Sequence of chain 2.A:
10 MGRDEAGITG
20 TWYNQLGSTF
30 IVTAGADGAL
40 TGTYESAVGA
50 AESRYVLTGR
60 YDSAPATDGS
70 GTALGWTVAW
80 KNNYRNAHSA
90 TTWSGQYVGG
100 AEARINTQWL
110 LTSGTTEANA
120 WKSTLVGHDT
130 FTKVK

The small molecule below binds the protein below.
Small molecule (SMILES): [O][Cu]12<-n3ccccc3CCN->1(CCNC(=O)CCCC[C@@H]1SC[C@@H]3NC(=O)N[C@@H]31)CCc1ccccn->21

Binding-site contacts:
Ligand atom N3 contacts residue SER88 of chain 2.A at 3.0 Å (h-bond).
Ligand atom C18 contacts residue ALA49 of chain 2.A at 3.8 Å (hydrophobic).
Ligand atom S1 contacts residue TRP79 of chain 2.A at 3.6 Å.
Ligand atom O2 contacts residue ALA49 of chain 2.A at 2.8 Å (h-bond).
Ligand atom C1 contacts residue LEU25 of chain 2.A at 3.7 Å (hydrophobic).
Ligand atom N2 contacts residue SER45 of chain 2.A at 3.0 Å (h-bond).
Ligand atom S1 contacts residue TRP92 of chain 2.A at 3.7 Å.
Ligand atom C2 contacts residue TRP108 of chain 2.A at 3.8 Å (hydrophobic).
Ligand atom C1 contacts residue TYR43 of chain 2.A at 3.5 Å (hydrophobic).
Ligand atom C1 contacts residue ASN23 of chain 2.A at 3.7 Å.
Ligand atom C9 contacts residue ALA49 of chain 2.A at 3.6 Å (hydrophobic).
Ligand atom N1 contacts residue ASP128 of chain 2.A at 2.8 Å (salt-bridge).
Ligand atom O1 contacts residue SER27 of chain 2.A at 2.6 Å (h-bond).
Ligand atom S1 contacts residue THR90 of chain 2.A at 3.3 Å (h-bond).
Ligand atom C11 contacts residue LEU110 of chain 2.A at 3.6 Å (hydrophobic).
Ligand atom C6 contacts residue VAL47 of chain 2.A at 3.7 Å (hydrophobic).
Ligand atom O2 contacts residue TRP120 of chain 4.A at 3.6 Å.
Ligand atom C11 contacts residue SER88 of chain 2.A at 3.7 Å.
Ligand atom C2 contacts residue ASP128 of chain 2.A at 3.8 Å.
Ligand atom C9 contacts residue TRP79 of chain 2.A at 3.5 Å (hydrophobic).
Ligand atom C10 contacts residue ALA49 of chain 2.A at 3.7 Å (hydrophobic).
Ligand atom N1 contacts residue LEU25 of chain 2.A at 3.7 Å.
Ligand atom O1 contacts residue TYR43 of chain 2.A at 2.6 Å (h-bond).
Ligand atom C1 contacts residue ASP128 of chain 2.A at 3.7 Å.
Ligand atom C22 contacts residue SER112 of chain 2.A at 3.7 Å.
Ligand atom C1 contacts residue SER27 of chain 2.A at 3.6 Å.
Ligand atom C7 contacts residue LEU110 of chain 2.A at 3.7 Å (hydrophobic).
Ligand atom C17 contacts residue ALA49 of chain 2.A at 3.9 Å (hydrophobic).
Ligand atom C4 contacts residue TRP120 of chain 4.A at 3.8 Å (hydrophobic).
Ligand atom O2 contacts residue GLY48 of chain 2.A at 3.6 Å.
Ligand atom C8 contacts residue TRP79 of chain 2.A at 3.7 Å (hydrophobic).
Ligand atom C20 contacts residue SER112 of chain 2.A at 3.6 Å.
Ligand atom C26 contacts residue SER112 of chain 2.A at 3.6 Å.
Ligand atom N2 contacts residue VAL47 of chain 2.A at 3.6 Å.
Ligand atom C4 contacts residue VAL47 of chain 2.A at 3.8 Å (hydrophobic).
Ligand atom C7 contacts residue TRP79 of chain 2.A at 3.7 Å (hydrophobic).
Ligand atom C5 contacts residue TRP120 of chain 4.A at 3.7 Å (hydrophobic).
Ligand atom C6 contacts residue SER45 of chain 2.A at 3.4 Å.
Ligand atom C3 contacts residue TRP108 of chain 2.A at 3.3 Å (hydrophobic).
Ligand atom O1 contacts residue ASN23 of chain 2.A at 3.0 Å (h-bond).

Sequence of chain 4.A:
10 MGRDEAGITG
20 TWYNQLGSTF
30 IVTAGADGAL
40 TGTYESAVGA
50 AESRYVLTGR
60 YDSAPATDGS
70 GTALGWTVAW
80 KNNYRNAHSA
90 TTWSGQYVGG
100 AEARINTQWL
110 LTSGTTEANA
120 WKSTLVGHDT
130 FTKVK